This small molecule binds to this protein.
Small molecule (SMILES): O=C(O)C(=O)CCCP(=O)(O)O

Sequence of chain 1.A:
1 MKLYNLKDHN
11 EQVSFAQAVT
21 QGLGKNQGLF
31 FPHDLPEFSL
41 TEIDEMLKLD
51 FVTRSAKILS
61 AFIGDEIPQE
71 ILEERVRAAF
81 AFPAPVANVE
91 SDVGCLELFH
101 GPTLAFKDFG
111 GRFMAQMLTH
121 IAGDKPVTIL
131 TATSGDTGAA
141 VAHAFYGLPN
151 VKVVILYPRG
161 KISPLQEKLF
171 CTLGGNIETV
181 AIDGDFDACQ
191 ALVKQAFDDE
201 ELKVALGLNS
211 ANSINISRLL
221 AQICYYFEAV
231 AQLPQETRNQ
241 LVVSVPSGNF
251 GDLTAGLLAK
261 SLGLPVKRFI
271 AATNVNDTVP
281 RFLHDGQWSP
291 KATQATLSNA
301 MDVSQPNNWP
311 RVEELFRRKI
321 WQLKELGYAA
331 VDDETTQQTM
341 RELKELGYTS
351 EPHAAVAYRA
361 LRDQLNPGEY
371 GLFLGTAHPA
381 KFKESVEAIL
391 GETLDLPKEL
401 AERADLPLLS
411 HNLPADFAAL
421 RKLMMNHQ

Binding-site contacts:
Ligand atom CB contacts residue SO41 of chain 1.B at 3.6 Å.
Ligand atom P contacts residue SER213 of chain 1.A at 3.6 Å.
Ligand atom C contacts residue THR133 of chain 1.A at 3.8 Å.
Ligand atom C contacts residue SER134 of chain 1.A at 3.1 Å.
Ligand atom OXT contacts residue THR133 of chain 1.A at 3.7 Å.
Ligand atom C contacts residue THR137 of chain 1.A at 3.2 Å.
Ligand atom OA contacts residue SER134 of chain 1.A at 3.8 Å.
Ligand atom O2 contacts residue ASN249 of chain 1.A at 3.1 Å (h-bond).
Ligand atom OA contacts residue LYS107 of chain 1.A at 2.6 Å (salt-bridge).
Ligand atom O contacts residue THR133 of chain 1.A at 3.0 Å (h-bond).
Ligand atom OA contacts residue ALA300 of chain 1.A at 3.7 Å.
Ligand atom O3 contacts residue THR137 of chain 1.A at 3.0 Å (h-bond).
Ligand atom O1 contacts residue LYS107 of chain 1.A at 3.6 Å.
Ligand atom P contacts residue ARG218 of chain 1.A at 3.7 Å.
Ligand atom O contacts residue THR137 of chain 1.A at 3.2 Å (h-bond).
Ligand atom OA contacts residue SO41 of chain 1.B at 3.9 Å.
Ligand atom O1 contacts residue THR137 of chain 1.A at 4.0 Å.
Ligand atom O2 contacts residue SER213 of chain 1.A at 2.8 Å (h-bond).
Ligand atom O2 contacts residue ASN212 of chain 1.A at 3.8 Å.
Ligand atom CA contacts residue LYS107 of chain 1.A at 3.1 Å.
Ligand atom CA contacts residue THR137 of chain 1.A at 3.7 Å.
Ligand atom OXT contacts residue ASP136 of chain 1.A at 2.9 Å (salt-bridge).
Ligand atom P contacts residue THR137 of chain 1.A at 3.6 Å.
Ligand atom O3 contacts residue ASN212 of chain 1.A at 3.7 Å.
Ligand atom CG contacts residue PHE186 of chain 1.A at 3.4 Å (hydrophobic).
Ligand atom CP contacts residue THR137 of chain 1.A at 3.2 Å.
Ligand atom O1 contacts residue SO41 of chain 1.B at 3.7 Å.
Ligand atom OXT contacts residue GLY135 of chain 1.A at 3.8 Å.
Ligand atom CP contacts residue ASN212 of chain 1.A at 3.7 Å.
Ligand atom O1 contacts residue ARG218 of chain 1.A at 3.3 Å (salt-bridge).
Ligand atom OXT contacts residue SER134 of chain 1.A at 3.5 Å (h-bond).
Ligand atom O3 contacts residue ARG218 of chain 1.A at 2.6 Å (salt-bridge).
Ligand atom OXT contacts residue LYS107 of chain 1.A at 3.1 Å (salt-bridge).
Ligand atom OXT contacts residue THR137 of chain 1.A at 3.0 Å (h-bond).
Ligand atom C contacts residue LYS107 of chain 1.A at 3.3 Å.
Ligand atom O contacts residue SER134 of chain 1.A at 2.9 Å (h-bond).
Ligand atom CA contacts residue SER134 of chain 1.A at 3.3 Å.
Ligand atom CG contacts residue ASN249 of chain 1.A at 3.6 Å.
Ligand atom O3 contacts residue SER213 of chain 1.A at 3.3 Å (h-bond).
Ligand atom CB contacts residue SER134 of chain 1.A at 3.8 Å.